This protein binds this small molecule.
Small molecule (SMILES): CC(=O)N[C@@H]1[C@@H](O)[C@H](O)[C@@H](CO)O[C@H]1O

Sequence of chain 1.B:
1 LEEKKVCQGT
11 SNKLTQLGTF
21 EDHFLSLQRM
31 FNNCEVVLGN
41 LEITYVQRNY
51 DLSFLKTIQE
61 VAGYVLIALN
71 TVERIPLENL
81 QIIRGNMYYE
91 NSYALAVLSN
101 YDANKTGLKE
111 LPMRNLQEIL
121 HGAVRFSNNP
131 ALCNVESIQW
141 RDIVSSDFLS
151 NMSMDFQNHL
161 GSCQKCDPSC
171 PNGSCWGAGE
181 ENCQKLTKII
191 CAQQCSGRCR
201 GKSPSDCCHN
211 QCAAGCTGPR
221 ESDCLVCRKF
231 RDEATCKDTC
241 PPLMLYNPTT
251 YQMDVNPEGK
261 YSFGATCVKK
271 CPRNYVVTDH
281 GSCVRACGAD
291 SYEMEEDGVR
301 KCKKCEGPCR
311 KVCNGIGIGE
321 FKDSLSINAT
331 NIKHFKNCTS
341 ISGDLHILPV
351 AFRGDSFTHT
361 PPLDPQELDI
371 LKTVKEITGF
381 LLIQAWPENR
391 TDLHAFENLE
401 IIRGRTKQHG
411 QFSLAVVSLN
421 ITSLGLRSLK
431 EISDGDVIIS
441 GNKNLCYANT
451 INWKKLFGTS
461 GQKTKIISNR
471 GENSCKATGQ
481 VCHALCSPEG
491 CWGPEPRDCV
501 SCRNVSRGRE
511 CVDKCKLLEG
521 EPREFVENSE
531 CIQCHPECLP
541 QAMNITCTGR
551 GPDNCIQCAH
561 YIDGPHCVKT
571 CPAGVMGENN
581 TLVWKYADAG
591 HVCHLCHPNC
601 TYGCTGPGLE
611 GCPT

Binding-site contacts:
Ligand atom C4 contacts residue ASN91 of chain 1.B at 4.0 Å.
Ligand atom C4 contacts residue SER92 of chain 1.B at 3.1 Å.
Ligand atom C6 contacts residue SER92 of chain 1.B at 3.9 Å.
Ligand atom O5 contacts residue SER92 of chain 1.B at 3.8 Å.
Ligand atom C3 contacts residue SER92 of chain 1.B at 3.8 Å.
Ligand atom C3 contacts residue ASN151 of chain 1.B at 3.7 Å.
Ligand atom N2 contacts residue ASN151 of chain 1.B at 2.7 Å (h-bond).
Ligand atom O5 contacts residue ASN151 of chain 1.B at 2.4 Å (h-bond).
Ligand atom C5 contacts residue SER92 of chain 1.B at 3.7 Å.
Ligand atom O4 contacts residue SER92 of chain 1.B at 3.9 Å.
Ligand atom O3 contacts residue SER92 of chain 1.B at 3.9 Å.
Ligand atom C3 contacts residue ASN91 of chain 1.B at 3.9 Å.
Ligand atom C5 contacts residue ASN151 of chain 1.B at 3.7 Å.
Ligand atom O7 contacts residue ASN151 of chain 1.B at 4.1 Å.
Ligand atom C2 contacts residue ASN91 of chain 1.B at 4.1 Å.
Ligand atom C2 contacts residue SER92 of chain 1.B at 3.9 Å.
Ligand atom C4 contacts residue ASN151 of chain 1.B at 4.1 Å.
Ligand atom C1 contacts residue SER92 of chain 1.B at 4.4 Å.
Ligand atom O3 contacts residue ASN91 of chain 1.B at 3.0 Å (h-bond).
Ligand atom C7 contacts residue ASN151 of chain 1.B at 3.6 Å.
Ligand atom C2 contacts residue ASN151 of chain 1.B at 2.3 Å.
Ligand atom C1 contacts residue ASN151 of chain 1.B at 1.4 Å.